Binding-site contacts:
Ligand atom C24 contacts residue GLN40 of chain 1.H at 3.1 Å.
Ligand atom N7 contacts residue LEU101 of chain 1.H at 3.1 Å (h-bond).
Ligand atom N10 contacts residue LEU153 of chain 1.H at 3.9 Å.
Ligand atom N12 contacts residue GLU150 of chain 1.H at 3.0 Å (salt-bridge).
Ligand atom C8 contacts residue MET98 of chain 1.H at 3.5 Å (hydrophobic).
Ligand atom C18 contacts residue VAL38 of chain 1.H at 3.9 Å (hydrophobic).
Ligand atom C4 contacts residue VAL38 of chain 1.H at 3.7 Å (hydrophobic).
Ligand atom C1 contacts residue LEU153 of chain 1.H at 3.7 Å (hydrophobic).
Ligand atom C27 contacts residue GLN40 of chain 1.H at 3.7 Å.
Ligand atom C22 contacts residue LEU153 of chain 1.H at 3.7 Å (hydrophobic).
Ligand atom C17 contacts residue CYS100 of chain 1.H at 3.1 Å (hydrophobic).
Ligand atom C20 contacts residue CYS100 of chain 1.H at 3.7 Å (hydrophobic).
Ligand atom N12 contacts residue ASN151 of chain 1.H at 3.3 Å (h-bond).
Ligand atom C23 contacts residue ASN151 of chain 1.H at 3.5 Å.
Ligand atom C11 contacts residue GLU99 of chain 1.H at 3.2 Å.
Ligand atom C11 contacts residue VAL78 of chain 1.H at 3.6 Å (hydrophobic).
Ligand atom C8 contacts residue THR166 of chain 1.H at 3.9 Å.
Ligand atom N10 contacts residue VAL38 of chain 1.H at 3.8 Å.
Ligand atom C26 contacts residue ASP167 of chain 1.H at 3.5 Å.
Ligand atom C15 contacts residue VAL38 of chain 1.H at 3.8 Å (hydrophobic).
Ligand atom N7 contacts residue ALA51 of chain 1.H at 3.6 Å.
Ligand atom C19 contacts residue VAL38 of chain 1.H at 3.6 Å (hydrophobic).
Ligand atom N12 contacts residue THR166 of chain 1.H at 3.7 Å.
Ligand atom C23 contacts residue ASP167 of chain 1.H at 3.6 Å.
Ligand atom N12 contacts residue ASP167 of chain 1.H at 2.7 Å (salt-bridge).
Ligand atom C22 contacts residue GLU150 of chain 1.H at 3.5 Å.
Ligand atom C11 contacts residue LEU101 of chain 1.H at 3.6 Å (hydrophobic).
Ligand atom C23 contacts residue GLU150 of chain 1.H at 3.6 Å.
Ligand atom N6 contacts residue LEU153 of chain 1.H at 3.7 Å.
Ligand atom C5 contacts residue LEU153 of chain 1.H at 3.8 Å (hydrophobic).
Ligand atom C4 contacts residue LEU153 of chain 1.H at 3.5 Å (hydrophobic).
Ligand atom O21 contacts residue GLN40 of chain 1.H at 3.7 Å.
Ligand atom N9 contacts residue LEU101 of chain 1.H at 3.5 Å (h-bond).
Ligand atom C22 contacts residue ASP167 of chain 1.H at 3.7 Å.
Ligand atom N7 contacts residue GLU99 of chain 1.H at 3.6 Å.
Ligand atom C11 contacts residue MET98 of chain 1.H at 3.9 Å (hydrophobic).
Ligand atom N2 contacts residue LEU153 of chain 1.H at 3.9 Å.
Ligand atom C25 contacts residue VAL38 of chain 1.H at 3.7 Å (hydrophobic).
Ligand atom C3 contacts residue LEU153 of chain 1.H at 3.5 Å (hydrophobic).
Ligand atom N6 contacts residue VAL38 of chain 1.H at 3.6 Å.

Sequence of chain 1.H:
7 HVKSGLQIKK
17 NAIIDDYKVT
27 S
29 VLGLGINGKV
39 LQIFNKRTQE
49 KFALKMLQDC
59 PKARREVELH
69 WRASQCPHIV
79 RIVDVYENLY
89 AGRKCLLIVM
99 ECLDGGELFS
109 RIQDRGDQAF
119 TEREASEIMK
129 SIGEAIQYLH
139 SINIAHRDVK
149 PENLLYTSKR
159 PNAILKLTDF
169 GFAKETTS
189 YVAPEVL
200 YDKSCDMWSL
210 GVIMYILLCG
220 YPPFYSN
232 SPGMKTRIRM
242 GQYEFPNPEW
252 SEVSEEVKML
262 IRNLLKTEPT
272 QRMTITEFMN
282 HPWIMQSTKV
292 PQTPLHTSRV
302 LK

The small molecule below binds the protein below.
Small molecule (SMILES): CCOc1ccc(Nc2c(C)c(N[C@H]3CCCNC3)nc3ccnn23)cc1